Binding-site contacts:
Ligand atom C1 contacts residue ASN256 of chain 1.L at 1.4 Å.
Ligand atom C8 contacts residue THR258 of chain 1.L at 3.4 Å.
Ligand atom C7 contacts residue THR258 of chain 1.L at 3.9 Å.
Ligand atom C5 contacts residue ASP355 of chain 1.L at 4.1 Å.
Ligand atom C8 contacts residue GLU209 of chain 1.L at 3.7 Å.
Ligand atom O5 contacts residue ASN256 of chain 1.L at 2.3 Å (h-bond).
Ligand atom C6 contacts residue LYS357 of chain 1.L at 3.4 Å.
Ligand atom C8 contacts residue LYS210 of chain 1.L at 4.4 Å.
Ligand atom O6 contacts residue LYS357 of chain 1.L at 3.4 Å (salt-bridge).
Ligand atom N2 contacts residue ASN256 of chain 1.L at 3.0 Å (h-bond).
Ligand atom C3 contacts residue ASN256 of chain 1.L at 3.9 Å.
Ligand atom C7 contacts residue ASN256 of chain 1.L at 3.0 Å.
Ligand atom C8 contacts residue ASN256 of chain 1.L at 4.3 Å.
Ligand atom N2 contacts residue THR258 of chain 1.L at 3.7 Å.
Ligand atom C2 contacts residue ASN256 of chain 1.L at 2.5 Å.
Ligand atom O7 contacts residue THR211 of chain 1.L at 3.6 Å (h-bond).
Ligand atom O7 contacts residue ASN256 of chain 1.L at 2.4 Å (h-bond).
Ligand atom C4 contacts residue ASN256 of chain 1.L at 4.2 Å.
Ligand atom C5 contacts residue LYS357 of chain 1.L at 4.3 Å.
Ligand atom C5 contacts residue ASN256 of chain 1.L at 3.6 Å.

This protein binds this small molecule.
Small molecule (SMILES): CC(=O)N[C@@H]1[C@@H](O)[C@H](O)[C@@H](CO)O[C@H]1O

Sequence of chain 1.L:
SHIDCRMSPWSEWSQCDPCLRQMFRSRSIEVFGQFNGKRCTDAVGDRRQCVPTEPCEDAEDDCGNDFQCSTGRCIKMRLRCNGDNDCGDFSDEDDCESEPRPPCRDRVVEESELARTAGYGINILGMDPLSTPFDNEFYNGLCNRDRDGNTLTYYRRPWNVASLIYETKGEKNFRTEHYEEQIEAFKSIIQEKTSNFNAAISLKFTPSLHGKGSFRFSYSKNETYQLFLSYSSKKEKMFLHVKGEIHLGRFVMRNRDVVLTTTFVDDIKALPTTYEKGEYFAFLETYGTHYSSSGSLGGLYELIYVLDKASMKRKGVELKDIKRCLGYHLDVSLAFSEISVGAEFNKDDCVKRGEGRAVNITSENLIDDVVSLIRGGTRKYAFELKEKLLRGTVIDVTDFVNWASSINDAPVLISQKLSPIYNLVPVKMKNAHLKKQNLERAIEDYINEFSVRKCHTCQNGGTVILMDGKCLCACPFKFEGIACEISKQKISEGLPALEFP